The protein below binds the small molecule below.
Small molecule (SMILES): CC(=O)N[C@H]1[C@H](O[C@H]2[C@H](O)[C@@H](NC(C)=O)CO[C@@H]2CO)O[C@H](CO)[C@@H](O[C@@H]2O[C@H](CO)[C@@H](O)[C@H](O)[C@@H]2O)[C@@H]1O

Sequence of chain 3.A:
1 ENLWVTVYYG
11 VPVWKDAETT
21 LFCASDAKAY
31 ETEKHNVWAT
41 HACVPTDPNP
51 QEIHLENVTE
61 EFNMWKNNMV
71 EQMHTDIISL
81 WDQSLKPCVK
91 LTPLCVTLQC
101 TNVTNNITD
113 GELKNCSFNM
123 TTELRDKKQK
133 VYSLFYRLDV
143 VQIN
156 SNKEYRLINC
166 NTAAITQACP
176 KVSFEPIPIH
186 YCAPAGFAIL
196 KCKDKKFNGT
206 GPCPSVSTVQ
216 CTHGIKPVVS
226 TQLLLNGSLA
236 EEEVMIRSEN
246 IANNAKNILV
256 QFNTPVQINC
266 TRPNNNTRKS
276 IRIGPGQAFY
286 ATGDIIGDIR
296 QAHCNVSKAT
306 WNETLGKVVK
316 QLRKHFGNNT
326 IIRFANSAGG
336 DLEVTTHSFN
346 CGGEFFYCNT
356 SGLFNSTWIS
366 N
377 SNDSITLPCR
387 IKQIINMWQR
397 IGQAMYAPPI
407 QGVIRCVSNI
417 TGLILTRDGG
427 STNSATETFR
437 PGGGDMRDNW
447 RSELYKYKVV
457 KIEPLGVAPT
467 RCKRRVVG

Binding-site contacts:
Ligand atom C6 contacts residue TYR160 of chain 3.A at 4.5 Å (hydrophobic).
Ligand atom C7 contacts residue ASN102 of chain 3.A at 4.2 Å.
Ligand atom C5 contacts residue ASN102 of chain 3.A at 3.7 Å.
Ligand atom C4 contacts residue ASN102 of chain 3.A at 4.3 Å.
Ligand atom C6 contacts residue ASN102 of chain 3.A at 4.4 Å.
Ligand atom O6 contacts residue TYR160 of chain 3.A at 4.3 Å.
Ligand atom O7 contacts residue LYS158 of chain 3.A at 3.0 Å (salt-bridge).
Ligand atom C7 contacts residue ILE107 of chain 3.A at 4.5 Å (hydrophobic).
Ligand atom C8 contacts residue GLU114 of chain 3.A at 4.3 Å.
Ligand atom C3 contacts residue ASN102 of chain 3.A at 3.8 Å.
Ligand atom C8 contacts residue ILE107 of chain 3.A at 3.5 Å (hydrophobic).
Ligand atom C8 contacts residue LYS158 of chain 3.A at 4.4 Å.
Ligand atom O5 contacts residue ASN102 of chain 3.A at 2.4 Å (h-bond).
Ligand atom N2 contacts residue ASN102 of chain 3.A at 3.0 Å (h-bond).
Ligand atom C7 contacts residue LYS158 of chain 3.A at 4.0 Å.
Ligand atom C8 contacts residue THR108 of chain 3.A at 4.4 Å.
Ligand atom C2 contacts residue ASN102 of chain 3.A at 2.6 Å.
Ligand atom C1 contacts residue ASN102 of chain 3.A at 1.4 Å.